Sequence of chain 39.E:
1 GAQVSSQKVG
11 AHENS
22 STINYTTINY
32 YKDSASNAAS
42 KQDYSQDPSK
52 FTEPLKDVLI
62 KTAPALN

Binding-site contacts:
Ligand atom CA contacts residue ALA2 of chain 39.E at 3.0 Å (hydrophobic).
Ligand atom N contacts residue VAL4 of chain 39.E at 2.8 Å (h-bond).
Ligand atom CG1 contacts residue GLN3 of chain 39.E at 3.1 Å.
Ligand atom CG2 contacts residue VAL4 of chain 39.E at 3.8 Å (hydrophobic).
Ligand atom OE1 contacts residue SER5 of chain 39.E at 4.2 Å.
Ligand atom N contacts residue ALA2 of chain 39.E at 2.8 Å (h-bond).
Ligand atom O contacts residue GLN3 of chain 39.E at 3.4 Å (h-bond).
Ligand atom O contacts residue SER5 of chain 39.E at 3.8 Å.
Ligand atom CB contacts residue GLN3 of chain 39.E at 3.8 Å.
Ligand atom CD contacts residue VAL4 of chain 39.E at 3.8 Å (hydrophobic).
Ligand atom CG2 contacts residue GLN3 of chain 39.E at 3.3 Å.
Ligand atom CB contacts residue VAL4 of chain 39.E at 3.9 Å (hydrophobic).
Ligand atom CG contacts residue VAL4 of chain 39.E at 4.2 Å (hydrophobic).
Ligand atom C contacts residue ALA2 of chain 39.E at 4.3 Å (hydrophobic).
Ligand atom CB contacts residue MYR1 of chain 38.H at 4.3 Å.
Ligand atom OE1 contacts residue VAL4 of chain 39.E at 3.6 Å (h-bond).
Ligand atom CG2 contacts residue ALA2 of chain 39.E at 3.9 Å (hydrophobic).
Ligand atom CG2 contacts residue MYR1 of chain 38.H at 3.7 Å.
Ligand atom O contacts residue ALA2 of chain 39.E at 4.0 Å.
Ligand atom CA contacts residue VAL4 of chain 39.E at 4.0 Å (hydrophobic).
Ligand atom CB contacts residue GLN3 of chain 39.E at 4.1 Å.
Ligand atom CA contacts residue ALA2 of chain 39.E at 3.9 Å (hydrophobic).
Ligand atom O contacts residue VAL4 of chain 39.E at 4.0 Å.
Ligand atom OE2 contacts residue ASN25 of chain 39.E at 3.4 Å (h-bond).
Ligand atom C contacts residue VAL4 of chain 39.E at 3.8 Å (hydrophobic).
Ligand atom C contacts residue VAL4 of chain 39.E at 3.4 Å (hydrophobic).
Ligand atom CB contacts residue VAL4 of chain 39.E at 4.3 Å (hydrophobic).
Ligand atom N contacts residue ALA2 of chain 39.E at 4.3 Å.
Ligand atom OE2 contacts residue VAL4 of chain 39.E at 4.1 Å.
Ligand atom OG contacts residue GLN3 of chain 39.E at 3.0 Å (h-bond).
Ligand atom CD1 contacts residue VAL4 of chain 39.E at 3.9 Å (hydrophobic).
Ligand atom N contacts residue VAL4 of chain 39.E at 4.1 Å.
Ligand atom CB contacts residue ALA2 of chain 39.E at 3.5 Å (hydrophobic).
Ligand atom OG contacts residue ALA2 of chain 39.E at 3.9 Å.
Ligand atom CG2 contacts residue SER5 of chain 39.E at 3.1 Å.
Ligand atom O contacts residue SER6 of chain 39.E at 4.1 Å.
Ligand atom C contacts residue ALA2 of chain 39.E at 3.3 Å (hydrophobic).
Ligand atom C contacts residue GLN3 of chain 39.E at 4.3 Å.
Ligand atom CA contacts residue VAL4 of chain 39.E at 3.0 Å (hydrophobic).
Ligand atom O contacts residue VAL4 of chain 39.E at 3.0 Å (h-bond).

The small molecule below binds the protein below.
Small molecule (SMILES): CC[C@H](C)[C@H](N)C(=O)N[C@@H](CO)C(=O)N[C@@H](CCC(=O)O)C(=O)N[C@H](C=O)C(C)C